Sequence of chain 1.A:
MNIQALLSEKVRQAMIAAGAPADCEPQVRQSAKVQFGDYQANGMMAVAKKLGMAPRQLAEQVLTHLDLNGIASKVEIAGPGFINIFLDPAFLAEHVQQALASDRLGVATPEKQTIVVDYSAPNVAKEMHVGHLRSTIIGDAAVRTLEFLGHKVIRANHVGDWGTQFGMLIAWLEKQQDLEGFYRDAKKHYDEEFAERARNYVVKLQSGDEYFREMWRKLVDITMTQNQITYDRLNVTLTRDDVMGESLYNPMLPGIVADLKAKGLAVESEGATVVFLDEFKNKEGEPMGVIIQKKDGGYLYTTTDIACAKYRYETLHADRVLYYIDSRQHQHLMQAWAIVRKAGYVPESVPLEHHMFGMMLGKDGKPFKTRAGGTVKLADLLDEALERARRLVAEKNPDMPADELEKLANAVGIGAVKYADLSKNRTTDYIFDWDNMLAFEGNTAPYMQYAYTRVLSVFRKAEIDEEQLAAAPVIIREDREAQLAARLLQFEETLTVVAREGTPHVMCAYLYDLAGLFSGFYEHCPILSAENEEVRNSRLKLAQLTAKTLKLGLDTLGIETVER

The protein below binds the small molecule below.
Small molecule (SMILES): NC(=[NH2+])NCCC[C@H](N)C(=O)O

Binding-site contacts:
Ligand atom N contacts residue ALA122 of chain 1.A at 2.5 Å (h-bond).
Ligand atom OXT contacts residue HIS133 of chain 1.A at 2.8 Å (h-bond).
Ligand atom O contacts residue GLN342 of chain 1.A at 3.2 Å (h-bond).
Ligand atom CA contacts residue TYR314 of chain 1.A at 4.0 Å (hydrophobic).
Ligand atom N contacts residue PRO123 of chain 1.A at 3.8 Å.
Ligand atom NH2 contacts residue HIS159 of chain 1.A at 3.5 Å.
Ligand atom NE contacts residue TYR314 of chain 1.A at 4.0 Å.
Ligand atom NE contacts residue HIS159 of chain 1.A at 3.5 Å.
Ligand atom NH1 contacts residue TYR314 of chain 1.A at 2.9 Å (h-bond).
Ligand atom NE contacts residue ILE338 of chain 1.A at 3.5 Å.
Ligand atom NH1 contacts residue HIS159 of chain 1.A at 4.0 Å.
Ligand atom N contacts residue HIS159 of chain 1.A at 3.9 Å.
Ligand atom CD contacts residue ALA122 of chain 1.A at 3.9 Å (hydrophobic).
Ligand atom N contacts residue GLY161 of chain 1.A at 3.9 Å.
Ligand atom CG contacts residue ALA122 of chain 1.A at 3.9 Å (hydrophobic).
Ligand atom CD contacts residue TYR314 of chain 1.A at 3.3 Å (hydrophobic).
Ligand atom N contacts residue ASN124 of chain 1.A at 2.9 Å (h-bond).
Ligand atom C contacts residue ASN124 of chain 1.A at 3.7 Å.
Ligand atom CZ contacts residue ASP318 of chain 1.A at 3.1 Å.
Ligand atom NH2 contacts residue ASP318 of chain 1.A at 2.6 Å (salt-bridge).
Ligand atom C contacts residue GLN342 of chain 1.A at 4.2 Å.
Ligand atom CB contacts residue TYR314 of chain 1.A at 3.2 Å (hydrophobic).
Ligand atom CZ contacts residue ASP119 of chain 1.A at 3.6 Å.
Ligand atom OXT contacts residue ALA122 of chain 1.A at 3.6 Å (h-bond).
Ligand atom NH1 contacts residue ASP318 of chain 1.A at 2.8 Å (salt-bridge).
Ligand atom CB contacts residue GLN342 of chain 1.A at 4.2 Å.
Ligand atom CZ contacts residue TYR314 of chain 1.A at 3.9 Å (hydrophobic).
Ligand atom OXT contacts residue ASN124 of chain 1.A at 2.9 Å (h-bond).
Ligand atom CA contacts residue ALA122 of chain 1.A at 3.5 Å (hydrophobic).
Ligand atom CB contacts residue ALA122 of chain 1.A at 3.8 Å (hydrophobic).
Ligand atom NE contacts residue ASP119 of chain 1.A at 3.4 Å (salt-bridge).
Ligand atom CA contacts residue ASN124 of chain 1.A at 3.7 Å.
Ligand atom C contacts residue HIS133 of chain 1.A at 3.8 Å.
Ligand atom CD contacts residue ILE338 of chain 1.A at 3.4 Å (hydrophobic).
Ligand atom NH2 contacts residue TYR336 of chain 1.A at 3.7 Å.
Ligand atom NH2 contacts residue ASP119 of chain 1.A at 2.8 Å (salt-bridge).
Ligand atom CZ contacts residue HIS159 of chain 1.A at 3.5 Å.
Ligand atom CG contacts residue TYR314 of chain 1.A at 3.0 Å (hydrophobic).
Ligand atom C contacts residue ALA122 of chain 1.A at 3.9 Å (hydrophobic).
Ligand atom CG contacts residue HIS159 of chain 1.A at 4.0 Å.